Sequence of chain 1.E:
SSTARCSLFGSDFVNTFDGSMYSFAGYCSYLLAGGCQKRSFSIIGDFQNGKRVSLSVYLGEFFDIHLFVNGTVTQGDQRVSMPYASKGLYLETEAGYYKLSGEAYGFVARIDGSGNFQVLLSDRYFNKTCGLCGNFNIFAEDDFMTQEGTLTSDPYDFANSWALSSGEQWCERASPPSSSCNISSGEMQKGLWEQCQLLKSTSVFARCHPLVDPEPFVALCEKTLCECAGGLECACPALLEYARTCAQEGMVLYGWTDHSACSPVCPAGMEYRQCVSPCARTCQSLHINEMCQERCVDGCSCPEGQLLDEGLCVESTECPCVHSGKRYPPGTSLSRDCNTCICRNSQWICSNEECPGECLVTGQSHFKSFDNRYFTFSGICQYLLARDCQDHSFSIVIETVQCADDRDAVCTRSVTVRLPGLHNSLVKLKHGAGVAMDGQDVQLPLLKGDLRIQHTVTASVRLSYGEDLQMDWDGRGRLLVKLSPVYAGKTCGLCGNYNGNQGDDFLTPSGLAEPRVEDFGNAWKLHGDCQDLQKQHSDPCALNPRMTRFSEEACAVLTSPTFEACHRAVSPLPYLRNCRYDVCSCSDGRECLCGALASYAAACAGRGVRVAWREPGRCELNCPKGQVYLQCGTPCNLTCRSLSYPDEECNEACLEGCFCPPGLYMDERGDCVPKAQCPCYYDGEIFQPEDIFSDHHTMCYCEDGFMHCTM

Binding-site contacts:
Ligand atom C2 contacts residue ASN77 of chain 1.E at 2.6 Å.
Ligand atom C6 contacts residue THR79 of chain 1.E at 4.5 Å.
Ligand atom O7 contacts residue VAL76 of chain 1.E at 3.7 Å.
Ligand atom C5 contacts residue ASN77 of chain 1.E at 3.6 Å.
Ligand atom C6 contacts residue ARG86 of chain 1.E at 4.5 Å.
Ligand atom C8 contacts residue ASN77 of chain 1.E at 4.3 Å.
Ligand atom O6 contacts residue THR79 of chain 1.E at 3.4 Å.
Ligand atom C2 contacts residue THR79 of chain 1.E at 4.4 Å.
Ligand atom C7 contacts residue ASN77 of chain 1.E at 3.3 Å.
Ligand atom O7 contacts residue ASN77 of chain 1.E at 3.0 Å.
Ligand atom N2 contacts residue ASN77 of chain 1.E at 2.9 Å (h-bond).
Ligand atom C8 contacts residue VAL76 of chain 1.E at 3.3 Å (hydrophobic).
Ligand atom C1 contacts residue ASN77 of chain 1.E at 1.4 Å.
Ligand atom O6 contacts residue ARG86 of chain 1.E at 3.6 Å (salt-bridge).
Ligand atom C7 contacts residue VAL76 of chain 1.E at 3.9 Å (hydrophobic).
Ligand atom C4 contacts residue ASN77 of chain 1.E at 4.3 Å.
Ligand atom O7 contacts residue PHE75 of chain 1.E at 3.2 Å.
Ligand atom C3 contacts residue ASN77 of chain 1.E at 3.8 Å.
Ligand atom O5 contacts residue THR79 of chain 1.E at 3.8 Å.
Ligand atom C1 contacts residue THR79 of chain 1.E at 4.4 Å.
Ligand atom C7 contacts residue PHE75 of chain 1.E at 4.4 Å (hydrophobic).
Ligand atom O5 contacts residue ASN77 of chain 1.E at 2.5 Å (h-bond).

A protein and the small-molecule ligand that binds it are described below.
Small molecule (SMILES): CC(=O)N[C@@H]1[C@@H](O)[C@H](O)[C@@H](CO)O[C@H]1O